Binding-site contacts:
Ligand atom C6 contacts residue ASP55 of chain 1.A at 3.6 Å.
Ligand atom N1 contacts residue ASP55 of chain 1.A at 2.8 Å (salt-bridge).
Ligand atom C13 contacts residue GLY36 of chain 1.A at 3.5 Å.
Ligand atom N contacts residue ASP55 of chain 1.A at 2.8 Å (salt-bridge).
Ligand atom N4 contacts residue GLN35 of chain 1.A at 3.7 Å.
Ligand atom O1 contacts residue THR255 of chain 1.A at 3.3 Å (h-bond).
Ligand atom C contacts residue GLY253 of chain 1.A at 3.5 Å.
Ligand atom C14 contacts residue GLN35 of chain 1.A at 3.6 Å.
Ligand atom F1 contacts residue GLY36 of chain 1.A at 3.1 Å.
Ligand atom C9 contacts residue ASP55 of chain 1.A at 3.6 Å.
Ligand atom C5 contacts residue GLY253 of chain 1.A at 3.3 Å.
Ligand atom N2 contacts residue LEU53 of chain 1.A at 3.7 Å.
Ligand atom C19 contacts residue GLY57 of chain 1.A at 3.5 Å.
Ligand atom C17 contacts residue ARG330 of chain 1.A at 3.5 Å.
Ligand atom F contacts residue PHE131 of chain 1.A at 3.2 Å.
Ligand atom C14 contacts residue GLY34 of chain 1.A at 3.4 Å.
Ligand atom N1 contacts residue ASP251 of chain 1.A at 2.9 Å (salt-bridge).
Ligand atom C12 contacts residue GLY253 of chain 1.A at 3.5 Å.
Ligand atom N4 contacts residue THR255 of chain 1.A at 2.9 Å (h-bond).
Ligand atom C17 contacts residue THR255 of chain 1.A at 3.5 Å.
Ligand atom N2 contacts residue GLY253 of chain 1.A at 2.9 Å (h-bond).
Ligand atom C15 contacts residue ASP55 of chain 1.A at 3.2 Å.
Ligand atom F1 contacts residue GLY34 of chain 1.A at 3.4 Å.
Ligand atom C12 contacts residue THR254 of chain 1.A at 3.7 Å.
Ligand atom C14 contacts residue GLY36 of chain 1.A at 3.5 Å.
Ligand atom C11 contacts residue GLY253 of chain 1.A at 3.6 Å.
Ligand atom N1 contacts residue GLY253 of chain 1.A at 3.6 Å.
Ligand atom N4 contacts residue GLY34 of chain 1.A at 3.4 Å (h-bond).
Ligand atom C22 contacts residue TYR94 of chain 1.A at 3.5 Å (hydrophobic).
Ligand atom N3 contacts residue GLY253 of chain 1.A at 3.0 Å (h-bond).
Ligand atom N4 contacts residue GLY36 of chain 1.A at 3.2 Å (h-bond).
Ligand atom O1 contacts residue ALA358 of chain 1.A at 3.6 Å.
Ligand atom C10 contacts residue GLY253 of chain 1.A at 3.7 Å.
Ligand atom C13 contacts residue THR255 of chain 1.A at 3.2 Å.
Ligand atom O contacts residue ILE133 of chain 1.A at 3.5 Å.
Ligand atom C19 contacts residue DMS1 of chain 1.H at 3.7 Å.
Ligand atom C14 contacts residue THR255 of chain 1.A at 3.6 Å.
Ligand atom F contacts residue TYR94 of chain 1.A at 3.1 Å.
Ligand atom C12 contacts residue SER252 of chain 1.A at 3.2 Å.
Ligand atom C3 contacts residue ILE141 of chain 1.A at 3.6 Å (hydrophobic).

A small-molecule ligand and the protein it binds are described below.
Small molecule (SMILES): C[C@]1(c2cc(NC(=O)c3cnc(OCF)cn3)ccc2F)N=C(N)SC[C@@H]1c1ccccc1

Sequence of chain 1.A:
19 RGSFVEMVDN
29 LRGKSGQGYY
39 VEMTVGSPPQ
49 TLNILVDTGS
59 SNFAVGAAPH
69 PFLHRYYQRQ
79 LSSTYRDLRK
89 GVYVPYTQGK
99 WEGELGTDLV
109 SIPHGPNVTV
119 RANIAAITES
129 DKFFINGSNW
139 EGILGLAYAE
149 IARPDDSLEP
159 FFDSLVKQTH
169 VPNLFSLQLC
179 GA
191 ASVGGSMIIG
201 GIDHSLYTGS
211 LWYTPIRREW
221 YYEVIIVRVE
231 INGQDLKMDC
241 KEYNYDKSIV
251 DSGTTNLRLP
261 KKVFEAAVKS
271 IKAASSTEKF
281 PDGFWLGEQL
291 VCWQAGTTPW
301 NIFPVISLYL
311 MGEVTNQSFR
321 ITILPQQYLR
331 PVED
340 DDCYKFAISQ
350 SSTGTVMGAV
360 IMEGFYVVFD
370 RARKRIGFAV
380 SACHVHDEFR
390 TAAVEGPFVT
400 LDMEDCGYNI